A protein and the small-molecule ligand that binds it are described below.
Small molecule (SMILES): C[C@]12CC[C@@H]3c4ccc(O)cc4CC[C@H]3[C@@H]1CC[C@@H]2O

Sequence of chain 1.A:
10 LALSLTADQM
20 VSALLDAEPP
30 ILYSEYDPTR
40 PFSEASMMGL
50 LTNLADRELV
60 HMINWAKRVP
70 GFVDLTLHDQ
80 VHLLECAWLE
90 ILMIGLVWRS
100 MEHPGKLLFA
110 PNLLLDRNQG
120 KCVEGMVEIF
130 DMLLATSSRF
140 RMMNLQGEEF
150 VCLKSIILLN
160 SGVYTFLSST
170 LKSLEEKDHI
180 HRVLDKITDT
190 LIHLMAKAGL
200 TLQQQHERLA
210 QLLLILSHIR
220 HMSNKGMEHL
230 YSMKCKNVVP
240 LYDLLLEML

Binding-site contacts:
Ligand atom O17 contacts residue HIS228 of chain 1.A at 2.7 Å (h-bond).
Ligand atom C15 contacts residue ILE128 of chain 1.A at 3.9 Å (hydrophobic).
Ligand atom C16 contacts residue ILE128 of chain 1.A at 4.0 Å (hydrophobic).
Ligand atom O3 contacts residue LEU91 of chain 1.A at 4.0 Å.
Ligand atom O3 contacts residue GLU57 of chain 1.A at 2.4 Å (salt-bridge).
Ligand atom C2 contacts residue LEU91 of chain 1.A at 4.0 Å (hydrophobic).
Ligand atom C6 contacts residue PHE108 of chain 1.A at 4.2 Å (hydrophobic).
Ligand atom C16 contacts residue GLY225 of chain 1.A at 4.2 Å.
Ligand atom C2 contacts residue LEU50 of chain 1.A at 4.3 Å (hydrophobic).
Ligand atom O17 contacts residue LEU229 of chain 1.A at 3.4 Å.
Ligand atom C9 contacts residue PHE108 of chain 1.A at 4.1 Å (hydrophobic).
Ligand atom C10 contacts residue PHE108 of chain 1.A at 3.8 Å (hydrophobic).
Ligand atom C8 contacts residue LEU88 of chain 1.A at 4.2 Å (hydrophobic).
Ligand atom C4 contacts residue LEU91 of chain 1.A at 3.7 Å (hydrophobic).
Ligand atom C18 contacts residue LEU229 of chain 1.A at 3.7 Å (hydrophobic).
Ligand atom C5 contacts residue LEU95 of chain 1.A at 4.1 Å (hydrophobic).
Ligand atom C16 contacts residue HIS228 of chain 1.A at 3.5 Å.
Ligand atom C3 contacts residue LEU91 of chain 1.A at 3.9 Å (hydrophobic).
Ligand atom C6 contacts residue LEU95 of chain 1.A at 3.6 Å (hydrophobic).
Ligand atom C15 contacts residue GLY225 of chain 1.A at 4.2 Å.
Ligand atom C12 contacts residue LEU229 of chain 1.A at 4.2 Å (hydrophobic).
Ligand atom C15 contacts residue MET92 of chain 1.A at 4.0 Å (hydrophobic).
Ligand atom C6 contacts residue MET92 of chain 1.A at 3.8 Å (hydrophobic).
Ligand atom C5 contacts residue PHE108 of chain 1.A at 3.9 Å (hydrophobic).
Ligand atom C2 contacts residue PHE108 of chain 1.A at 4.2 Å (hydrophobic).
Ligand atom C1 contacts residue PHE108 of chain 1.A at 4.2 Å (hydrophobic).
Ligand atom C1 contacts residue LEU50 of chain 1.A at 3.7 Å (hydrophobic).
Ligand atom C2 contacts residue ALA54 of chain 1.A at 4.0 Å (hydrophobic).
Ligand atom C7 contacts residue MET92 of chain 1.A at 3.9 Å (hydrophobic).
Ligand atom C11 contacts residue LEU50 of chain 1.A at 4.2 Å (hydrophobic).
Ligand atom C17 contacts residue HIS228 of chain 1.A at 3.5 Å.
Ligand atom O3 contacts residue ARG98 of chain 1.A at 3.2 Å (salt-bridge).
Ligand atom C4 contacts residue LEU95 of chain 1.A at 3.9 Å (hydrophobic).
Ligand atom C7 contacts residue LEU132 of chain 1.A at 4.0 Å (hydrophobic).
Ligand atom C6 contacts residue LEU132 of chain 1.A at 4.3 Å (hydrophobic).
Ligand atom C2 contacts residue GLU57 of chain 1.A at 3.2 Å.
Ligand atom C7 contacts residue PHE108 of chain 1.A at 4.3 Å (hydrophobic).
Ligand atom C3 contacts residue GLU57 of chain 1.A at 3.2 Å.
Ligand atom O17 contacts residue MET47 of chain 1.A at 3.9 Å.
Ligand atom C1 contacts residue ALA54 of chain 1.A at 3.8 Å (hydrophobic).